Sequence of chain 1.B:
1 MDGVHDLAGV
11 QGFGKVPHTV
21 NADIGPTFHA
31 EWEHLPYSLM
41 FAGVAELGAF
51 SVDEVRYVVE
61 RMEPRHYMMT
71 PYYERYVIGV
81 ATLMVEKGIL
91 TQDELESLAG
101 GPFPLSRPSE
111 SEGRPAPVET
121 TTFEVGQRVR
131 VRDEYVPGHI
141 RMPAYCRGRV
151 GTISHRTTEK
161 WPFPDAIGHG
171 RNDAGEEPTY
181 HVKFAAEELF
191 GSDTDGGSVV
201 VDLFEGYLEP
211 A

Sequence of chain 1.A:
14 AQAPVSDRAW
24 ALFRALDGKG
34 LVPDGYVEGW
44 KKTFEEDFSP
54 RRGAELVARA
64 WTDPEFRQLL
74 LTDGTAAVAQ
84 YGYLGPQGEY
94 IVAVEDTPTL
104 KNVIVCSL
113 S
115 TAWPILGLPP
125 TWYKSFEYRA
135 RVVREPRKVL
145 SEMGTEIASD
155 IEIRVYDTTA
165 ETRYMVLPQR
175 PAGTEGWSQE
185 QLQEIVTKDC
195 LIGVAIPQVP

Binding-site contacts:
Ligand atom C2 contacts residue CSO114 of chain 1.A at 4.4 Å.
Ligand atom C4 contacts residue VAL52 of chain 1.B at 4.3 Å (hydrophobic).
Ligand atom C4 contacts residue TRP117 of chain 1.A at 3.9 Å (hydrophobic).
Ligand atom C3 contacts residue ARG56 of chain 1.B at 4.0 Å.
Ligand atom N contacts residue TYR72 of chain 1.B at 4.2 Å.
Ligand atom C1 contacts residue TYR76 of chain 1.B at 3.8 Å (hydrophobic).
Ligand atom C4 contacts residue ARG56 of chain 1.B at 4.3 Å.
Ligand atom C3 contacts residue CSD112 of chain 1.A at 4.0 Å.
Ligand atom C contacts residue SER113 of chain 1.A at 2.8 Å.
Ligand atom C4 contacts residue GLN90 of chain 1.A at 3.7 Å.
Ligand atom C contacts residue FE1 of chain 1.C at 2.1 Å.
Ligand atom C1 contacts residue TYR37 of chain 1.B at 3.3 Å (hydrophobic).
Ligand atom C contacts residue CSD112 of chain 1.A at 2.9 Å.
Ligand atom N contacts residue CSO114 of chain 1.A at 3.5 Å (h-bond).
Ligand atom C2 contacts residue CSD112 of chain 1.A at 4.3 Å.
Ligand atom N contacts residue SER113 of chain 1.A at 3.6 Å.
Ligand atom C contacts residue CYS109 of chain 1.A at 4.4 Å (hydrophobic).
Ligand atom C3 contacts residue MET40 of chain 1.B at 4.4 Å (hydrophobic).
Ligand atom C4 contacts residue CSO114 of chain 1.A at 4.3 Å.
Ligand atom C1 contacts residue MET40 of chain 1.B at 4.5 Å (hydrophobic).
Ligand atom N contacts residue CSD112 of chain 1.A at 3.4 Å (h-bond).
Ligand atom C1 contacts residue TYR72 of chain 1.B at 3.6 Å (hydrophobic).
Ligand atom C contacts residue TYR72 of chain 1.B at 4.5 Å (hydrophobic).
Ligand atom N contacts residue FE1 of chain 1.C at 4.0 Å.
Ligand atom C contacts residue CSO114 of chain 1.A at 2.9 Å.
Ligand atom C3 contacts residue VAL52 of chain 1.B at 3.9 Å (hydrophobic).
Ligand atom C4 contacts residue MET40 of chain 1.B at 4.4 Å (hydrophobic).
Ligand atom C3 contacts residue TYR76 of chain 1.B at 4.2 Å (hydrophobic).
Ligand atom C1 contacts residue TRP117 of chain 1.A at 4.3 Å (hydrophobic).
Ligand atom N contacts residue ARG56 of chain 1.B at 4.5 Å.

A small-molecule ligand and the protein it binds are described below.
Small molecule (SMILES): [C-]#[N+]C(C)(C)C